Binding-site contacts:
Ligand atom O2G contacts residue LYS719 of chain 1.F at 3.8 Å.
Ligand atom O1B contacts residue LYS719 of chain 1.F at 4.0 Å.
Ligand atom O1B contacts residue CYS717 of chain 1.F at 3.6 Å (h-bond).
Ligand atom O2A contacts residue SER720 of chain 1.F at 3.9 Å.
Ligand atom PG contacts residue SER720 of chain 1.F at 3.7 Å.
Ligand atom PB contacts residue CYS717 of chain 1.F at 4.0 Å.
Ligand atom O1B contacts residue GLY716 of chain 1.F at 2.6 Å (h-bond).
Ligand atom S1G contacts residue GLN775 of chain 1.F at 2.7 Å (h-bond).
Ligand atom S1G contacts residue SER720 of chain 1.F at 3.2 Å (h-bond).
Ligand atom O1A contacts residue SER720 of chain 1.F at 4.0 Å.
Ligand atom C5' contacts residue SER721 of chain 1.F at 3.8 Å.
Ligand atom O2G contacts residue GLN775 of chain 1.F at 3.6 Å (h-bond).
Ligand atom O3B contacts residue SER720 of chain 1.F at 3.5 Å (h-bond).
Ligand atom O1A contacts residue SER721 of chain 1.F at 2.4 Å (h-bond).
Ligand atom N3 contacts residue TRP688 of chain 1.F at 3.7 Å.
Ligand atom O1B contacts residue VAL715 of chain 1.F at 3.7 Å.
Ligand atom N7 contacts residue TRP688 of chain 1.F at 3.7 Å.
Ligand atom N1 contacts residue SER405 of chain 1.F at 3.1 Å.
Ligand atom PB contacts residue GLY716 of chain 1.F at 3.9 Å.
Ligand atom O5' contacts residue SER721 of chain 1.F at 3.7 Å.
Ligand atom N1 contacts residue TRP688 of chain 1.F at 3.5 Å.
Ligand atom O2B contacts residue LYS719 of chain 1.F at 2.6 Å (salt-bridge).
Ligand atom C4 contacts residue TRP688 of chain 1.F at 3.8 Å (hydrophobic).
Ligand atom O4' contacts residue TRP688 of chain 1.F at 3.7 Å.
Ligand atom O3A contacts residue GLY716 of chain 1.F at 3.9 Å.
Ligand atom C6 contacts residue TRP688 of chain 1.F at 3.3 Å (hydrophobic).
Ligand atom N6 contacts residue THR404 of chain 1.F at 3.0 Å.
Ligand atom O1A contacts residue GLY718 of chain 1.F at 3.7 Å.
Ligand atom C5 contacts residue TRP688 of chain 1.F at 3.5 Å (hydrophobic).
Ligand atom C2 contacts residue SER405 of chain 1.F at 3.2 Å.
Ligand atom O2G contacts residue SER720 of chain 1.F at 3.8 Å.
Ligand atom O2B contacts residue SER720 of chain 1.F at 3.9 Å.
Ligand atom O3B contacts residue LYS719 of chain 1.F at 3.8 Å.
Ligand atom O2B contacts residue CYS717 of chain 1.F at 3.3 Å (h-bond).
Ligand atom O2B contacts residue GLY718 of chain 1.F at 2.7 Å (h-bond).
Ligand atom N1 contacts residue THR404 of chain 1.F at 3.7 Å.
Ligand atom C2 contacts residue TRP688 of chain 1.F at 3.6 Å (hydrophobic).
Ligand atom PB contacts residue LYS719 of chain 1.F at 3.9 Å.
Ligand atom PA contacts residue SER721 of chain 1.F at 3.6 Å.
Ligand atom N6 contacts residue TRP688 of chain 1.F at 3.5 Å.

A protein and the small-molecule ligand that binds it are described below.
Small molecule (SMILES): Nc1ncnc2c1ncn2[C@@H]1O[C@H](COP(=O)(O)OP(=O)(O)OP(O)(O)=S)[C@@H](O)[C@H]1O

Sequence of chain 1.F:
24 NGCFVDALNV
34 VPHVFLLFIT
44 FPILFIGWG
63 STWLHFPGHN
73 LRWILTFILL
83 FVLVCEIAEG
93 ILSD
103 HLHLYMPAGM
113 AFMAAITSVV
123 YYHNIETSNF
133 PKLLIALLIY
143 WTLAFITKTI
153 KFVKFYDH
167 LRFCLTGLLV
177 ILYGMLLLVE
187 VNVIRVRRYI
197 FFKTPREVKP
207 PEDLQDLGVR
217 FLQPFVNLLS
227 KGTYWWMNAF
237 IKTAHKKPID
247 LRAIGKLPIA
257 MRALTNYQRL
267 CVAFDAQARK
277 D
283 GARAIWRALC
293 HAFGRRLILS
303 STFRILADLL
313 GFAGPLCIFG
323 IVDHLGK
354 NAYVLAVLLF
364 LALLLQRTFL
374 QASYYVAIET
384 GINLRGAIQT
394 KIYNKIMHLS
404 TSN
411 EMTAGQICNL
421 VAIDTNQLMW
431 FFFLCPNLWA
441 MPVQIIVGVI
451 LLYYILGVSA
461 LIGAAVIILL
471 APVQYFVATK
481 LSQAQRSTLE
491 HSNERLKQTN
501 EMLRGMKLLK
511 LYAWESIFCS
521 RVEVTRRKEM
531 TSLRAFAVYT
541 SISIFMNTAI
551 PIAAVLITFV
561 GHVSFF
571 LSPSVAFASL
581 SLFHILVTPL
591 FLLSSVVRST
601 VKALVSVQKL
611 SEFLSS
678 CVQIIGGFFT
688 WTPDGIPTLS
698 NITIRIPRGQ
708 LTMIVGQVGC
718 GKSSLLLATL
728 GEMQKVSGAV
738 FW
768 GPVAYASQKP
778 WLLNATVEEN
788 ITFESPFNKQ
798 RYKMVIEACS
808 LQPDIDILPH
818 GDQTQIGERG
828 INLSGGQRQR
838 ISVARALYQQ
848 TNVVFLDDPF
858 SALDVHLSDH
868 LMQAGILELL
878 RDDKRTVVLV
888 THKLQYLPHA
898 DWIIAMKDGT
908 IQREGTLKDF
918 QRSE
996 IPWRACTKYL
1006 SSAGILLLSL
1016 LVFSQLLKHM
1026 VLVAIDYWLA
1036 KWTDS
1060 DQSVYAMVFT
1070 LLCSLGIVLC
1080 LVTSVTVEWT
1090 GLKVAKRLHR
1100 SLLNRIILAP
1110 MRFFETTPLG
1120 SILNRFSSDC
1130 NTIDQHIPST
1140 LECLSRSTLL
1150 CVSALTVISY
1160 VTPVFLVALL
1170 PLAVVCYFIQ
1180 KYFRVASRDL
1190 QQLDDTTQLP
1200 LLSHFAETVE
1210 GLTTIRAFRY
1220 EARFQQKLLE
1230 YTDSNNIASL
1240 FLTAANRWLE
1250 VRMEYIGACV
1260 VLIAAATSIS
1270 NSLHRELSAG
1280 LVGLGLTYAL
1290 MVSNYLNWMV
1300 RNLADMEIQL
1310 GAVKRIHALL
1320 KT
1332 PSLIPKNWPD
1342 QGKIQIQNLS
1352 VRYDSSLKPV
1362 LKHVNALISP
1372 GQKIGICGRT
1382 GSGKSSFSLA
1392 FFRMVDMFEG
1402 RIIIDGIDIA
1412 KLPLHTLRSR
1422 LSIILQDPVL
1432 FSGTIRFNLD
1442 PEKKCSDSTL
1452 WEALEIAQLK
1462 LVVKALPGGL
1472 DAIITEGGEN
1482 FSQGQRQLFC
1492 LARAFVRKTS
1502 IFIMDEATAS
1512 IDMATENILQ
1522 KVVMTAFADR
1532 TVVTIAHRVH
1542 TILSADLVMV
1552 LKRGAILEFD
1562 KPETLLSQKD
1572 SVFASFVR